Sequence of chain 5.A:
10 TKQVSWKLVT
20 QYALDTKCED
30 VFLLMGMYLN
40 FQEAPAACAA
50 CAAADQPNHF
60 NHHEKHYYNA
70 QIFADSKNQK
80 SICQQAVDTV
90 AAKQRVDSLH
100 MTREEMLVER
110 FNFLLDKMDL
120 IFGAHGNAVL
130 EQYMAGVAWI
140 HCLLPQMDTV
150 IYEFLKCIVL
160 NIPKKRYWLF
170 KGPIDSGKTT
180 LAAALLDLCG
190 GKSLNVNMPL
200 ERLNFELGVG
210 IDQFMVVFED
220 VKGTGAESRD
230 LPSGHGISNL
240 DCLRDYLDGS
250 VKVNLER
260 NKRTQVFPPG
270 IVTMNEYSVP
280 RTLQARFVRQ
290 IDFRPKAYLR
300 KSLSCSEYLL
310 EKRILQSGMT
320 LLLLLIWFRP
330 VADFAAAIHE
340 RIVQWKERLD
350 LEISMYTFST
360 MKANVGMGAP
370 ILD

Binding-site contacts:
Ligand atom O contacts residue ASP174 of chain 3.A at 3.8 Å.
Ligand atom C3 contacts residue ARG299 of chain 3.A at 3.9 Å.
Ligand atom C8 contacts residue LEU309 of chain 3.A at 3.5 Å (hydrophobic).
Ligand atom N3 contacts residue ARG299 of chain 3.A at 4.0 Å.
Ligand atom N1 contacts residue SER175 of chain 3.A at 4.0 Å.
Ligand atom N1 contacts residue TRP138 of chain 3.A at 3.8 Å.
Ligand atom C5 contacts residue LEU309 of chain 3.A at 4.0 Å (hydrophobic).
Ligand atom N3 contacts residue LYS295 of chain 3.A at 3.2 Å (salt-bridge).
Ligand atom N contacts residue TRP138 of chain 3.A at 3.5 Å.
Ligand atom C6 contacts residue LEU302 of chain 3.A at 3.9 Å (hydrophobic).
Ligand atom N contacts residue GLY176 of chain 3.A at 3.7 Å.
Ligand atom C7 contacts residue LYS163 of chain 5.A at 3.8 Å.
Ligand atom S contacts residue ASP174 of chain 3.A at 3.4 Å (salt-bridge).
Ligand atom N2 contacts residue PRO294 of chain 3.A at 3.5 Å.
Ligand atom C14 contacts residue ASP174 of chain 3.A at 3.1 Å.
Ligand atom N1 contacts residue GLY176 of chain 3.A at 4.0 Å.
Ligand atom C contacts residue ARG299 of chain 3.A at 4.0 Å.
Ligand atom C12 contacts residue ASP174 of chain 3.A at 3.6 Å.
Ligand atom C2 contacts residue ARG299 of chain 3.A at 3.6 Å.
Ligand atom N2 contacts residue LEU298 of chain 3.A at 3.7 Å.
Ligand atom C1 contacts residue ARG299 of chain 3.A at 3.4 Å.
Ligand atom N2 contacts residue LYS295 of chain 3.A at 3.0 Å (salt-bridge).
Ligand atom S contacts residue ARG299 of chain 3.A at 3.7 Å.
Ligand atom C13 contacts residue ASP174 of chain 3.A at 3.9 Å.
Ligand atom N1 contacts residue ASP174 of chain 3.A at 3.4 Å (salt-bridge).
Ligand atom O contacts residue ARG299 of chain 3.A at 4.0 Å.
Ligand atom N3 contacts residue LEU298 of chain 3.A at 4.0 Å.
Ligand atom C7 contacts residue LEU309 of chain 3.A at 3.9 Å (hydrophobic).
Ligand atom N3 contacts residue ASP174 of chain 3.A at 3.6 Å (salt-bridge).
Ligand atom N3 contacts residue PRO294 of chain 3.A at 3.9 Å.
Ligand atom C10 contacts residue THR179 of chain 3.A at 3.7 Å.
Ligand atom N contacts residue ASP174 of chain 3.A at 3.7 Å.
Ligand atom C1 contacts residue LYS163 of chain 5.A at 3.7 Å.
Ligand atom C11 contacts residue LEU302 of chain 3.A at 3.7 Å (hydrophobic).
Ligand atom C13 contacts residue SER175 of chain 3.A at 3.7 Å.
Ligand atom C13 contacts residue LEU298 of chain 3.A at 3.6 Å (hydrophobic).
Ligand atom C2 contacts residue LYS163 of chain 5.A at 3.7 Å.
Ligand atom C10 contacts residue LEU302 of chain 3.A at 3.8 Å (hydrophobic).
Ligand atom C2 contacts residue ASP174 of chain 3.A at 4.0 Å.
Ligand atom C9 contacts residue THR179 of chain 3.A at 3.1 Å.

A small-molecule ligand and the protein it binds are described below.
Small molecule (SMILES): c1ccc(Oc2ccccc2-c2nn3cnnc3s2)cc1

Sequence of chain 3.A:
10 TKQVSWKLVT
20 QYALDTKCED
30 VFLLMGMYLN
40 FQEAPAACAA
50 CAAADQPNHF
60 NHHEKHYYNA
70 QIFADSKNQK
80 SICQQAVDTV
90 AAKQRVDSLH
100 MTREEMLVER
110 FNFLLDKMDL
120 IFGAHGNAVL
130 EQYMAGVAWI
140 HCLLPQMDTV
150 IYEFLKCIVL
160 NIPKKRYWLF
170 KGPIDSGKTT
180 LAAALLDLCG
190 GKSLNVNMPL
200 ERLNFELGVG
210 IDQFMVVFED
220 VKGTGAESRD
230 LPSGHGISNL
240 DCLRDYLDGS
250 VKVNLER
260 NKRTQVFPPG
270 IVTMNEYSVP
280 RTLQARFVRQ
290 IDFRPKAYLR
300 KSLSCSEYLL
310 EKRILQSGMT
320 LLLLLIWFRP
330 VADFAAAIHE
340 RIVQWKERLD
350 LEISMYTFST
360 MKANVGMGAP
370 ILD